This protein binds this small molecule.
Small molecule (SMILES): CC(=O)N[C@H]1[C@H](O[C@H]2[C@H](O)[C@@H](NC(C)=O)CO[C@@H]2CO[C@H]2O[C@@H](C)[C@@H](O)[C@@H](O)[C@@H]2O)O[C@H](CO)[C@@H](O)[C@@H]1O

Binding-site contacts:
Ligand atom O5 contacts residue TYR86 of chain 2.A at 4.1 Å.
Ligand atom C8 contacts residue GLU54 of chain 2.A at 3.7 Å.
Ligand atom C3 contacts residue ASN55 of chain 2.A at 3.9 Å.
Ligand atom O7 contacts residue ASN55 of chain 2.A at 3.2 Å (h-bond).
Ligand atom O3 contacts residue TYR86 of chain 2.A at 4.3 Å.
Ligand atom C7 contacts residue ASN55 of chain 2.A at 3.3 Å.
Ligand atom N2 contacts residue ASN55 of chain 2.A at 3.0 Å (h-bond).
Ligand atom C2 contacts residue TYR86 of chain 2.A at 3.6 Å (hydrophobic).
Ligand atom C1 contacts residue TYR86 of chain 2.A at 3.5 Å (hydrophobic).
Ligand atom C2 contacts residue ASN55 of chain 2.A at 2.5 Å.
Ligand atom O5 contacts residue ASN55 of chain 2.A at 2.4 Å (h-bond).
Ligand atom O2 contacts residue TYR86 of chain 2.A at 3.6 Å (h-bond).
Ligand atom O5 contacts residue TYR86 of chain 2.A at 3.5 Å (h-bond).
Ligand atom C5 contacts residue TYR86 of chain 2.A at 3.6 Å (hydrophobic).
Ligand atom C4 contacts residue ASN55 of chain 2.A at 4.2 Å.
Ligand atom C3 contacts residue TYR86 of chain 2.A at 3.3 Å (hydrophobic).
Ligand atom C1 contacts residue ASN55 of chain 2.A at 1.4 Å.
Ligand atom C4 contacts residue TYR86 of chain 2.A at 4.0 Å (hydrophobic).
Ligand atom C8 contacts residue ASN55 of chain 2.A at 4.5 Å.
Ligand atom C1 contacts residue TYR86 of chain 2.A at 4.3 Å (hydrophobic).
Ligand atom C5 contacts residue ASN55 of chain 2.A at 3.6 Å.

Sequence of chain 2.A:
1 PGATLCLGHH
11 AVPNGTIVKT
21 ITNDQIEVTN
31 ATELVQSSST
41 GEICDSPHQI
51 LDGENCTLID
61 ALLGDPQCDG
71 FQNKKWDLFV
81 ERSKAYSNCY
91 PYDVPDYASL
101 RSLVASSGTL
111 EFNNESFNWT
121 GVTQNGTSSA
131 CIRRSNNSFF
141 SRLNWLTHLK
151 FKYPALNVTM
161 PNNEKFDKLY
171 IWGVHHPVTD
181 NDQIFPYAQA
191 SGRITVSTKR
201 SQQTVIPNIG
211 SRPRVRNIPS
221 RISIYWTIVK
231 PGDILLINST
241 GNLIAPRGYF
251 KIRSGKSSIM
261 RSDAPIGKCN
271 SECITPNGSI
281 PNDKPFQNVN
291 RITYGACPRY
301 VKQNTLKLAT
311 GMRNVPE